This small molecule binds to this protein.
Small molecule (SMILES): OC[C@H]1O[C@@](CO)(O[C@H]2O[C@H](CO)[C@@H](O)[C@H](O)[C@H]2O)[C@@H](O)[C@@H]1O

Sequence of chain 1.A:
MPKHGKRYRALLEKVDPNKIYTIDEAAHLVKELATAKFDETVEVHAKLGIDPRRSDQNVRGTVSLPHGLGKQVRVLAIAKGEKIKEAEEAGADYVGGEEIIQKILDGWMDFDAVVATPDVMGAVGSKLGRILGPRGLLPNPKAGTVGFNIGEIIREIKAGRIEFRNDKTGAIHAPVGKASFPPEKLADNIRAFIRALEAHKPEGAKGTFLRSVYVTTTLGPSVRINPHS

Binding-site contacts:
Ligand atom C5 contacts residue ASP112 of chain 1.A at 4.1 Å.
Ligand atom C4 contacts residue ARG74 of chain 1.A at 4.1 Å.
Ligand atom O4 contacts residue ARG74 of chain 1.A at 3.0 Å (salt-bridge).
Ligand atom O4 contacts residue ASP112 of chain 1.A at 4.0 Å.
Ligand atom C6 contacts residue ASP112 of chain 1.A at 4.4 Å.